A small-molecule ligand and the protein it binds are described below.
Small molecule (SMILES): CC(=O)N[C@H]1[C@H](O[C@H]2[C@H](O)[C@@H](NC(C)=O)CO[C@@H]2CO)O[C@H](CO)[C@@H](O)[C@@H]1O

Sequence of chain 1.A:
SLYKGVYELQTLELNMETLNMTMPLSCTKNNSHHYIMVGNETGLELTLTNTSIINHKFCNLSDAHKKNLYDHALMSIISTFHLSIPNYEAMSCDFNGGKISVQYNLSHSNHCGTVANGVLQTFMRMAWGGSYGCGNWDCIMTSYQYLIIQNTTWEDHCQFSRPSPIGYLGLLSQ

Binding-site contacts:
Ligand atom N2 contacts residue TYR217 of chain 1.A at 4.4 Å.
Ligand atom C1 contacts residue SER216 of chain 1.A at 3.7 Å.
Ligand atom C8 contacts residue ASN109 of chain 1.A at 4.0 Å.
Ligand atom C2 contacts residue ASN109 of chain 1.A at 2.5 Å.
Ligand atom C4 contacts residue ASN109 of chain 1.A at 4.4 Å.
Ligand atom C7 contacts residue ASN109 of chain 1.A at 3.5 Å.
Ligand atom O5 contacts residue ASN109 of chain 1.A at 2.5 Å (h-bond).
Ligand atom N2 contacts residue ASN109 of chain 1.A at 2.9 Å (h-bond).
Ligand atom C2 contacts residue SER216 of chain 1.A at 3.6 Å.
Ligand atom C7 contacts residue SER216 of chain 1.A at 3.9 Å.
Ligand atom C8 contacts residue TYR217 of chain 1.A at 3.3 Å (hydrophobic).
Ligand atom C1 contacts residue ASN109 of chain 1.A at 1.5 Å.
Ligand atom C1 contacts residue GLN218 of chain 1.A at 4.2 Å.
Ligand atom C5 contacts residue ASN109 of chain 1.A at 3.8 Å.
Ligand atom N2 contacts residue SER216 of chain 1.A at 2.9 Å (h-bond).
Ligand atom C5 contacts residue GLN218 of chain 1.A at 4.3 Å.
Ligand atom O3 contacts residue SER216 of chain 1.A at 4.0 Å.
Ligand atom C8 contacts residue SER216 of chain 1.A at 3.5 Å.
Ligand atom C3 contacts residue SER216 of chain 1.A at 3.5 Å.
Ligand atom O7 contacts residue ASN109 of chain 1.A at 3.6 Å.
Ligand atom O5 contacts residue GLN218 of chain 1.A at 3.8 Å.
Ligand atom C3 contacts residue ASN109 of chain 1.A at 3.9 Å.